Sequence of chain 1.A:
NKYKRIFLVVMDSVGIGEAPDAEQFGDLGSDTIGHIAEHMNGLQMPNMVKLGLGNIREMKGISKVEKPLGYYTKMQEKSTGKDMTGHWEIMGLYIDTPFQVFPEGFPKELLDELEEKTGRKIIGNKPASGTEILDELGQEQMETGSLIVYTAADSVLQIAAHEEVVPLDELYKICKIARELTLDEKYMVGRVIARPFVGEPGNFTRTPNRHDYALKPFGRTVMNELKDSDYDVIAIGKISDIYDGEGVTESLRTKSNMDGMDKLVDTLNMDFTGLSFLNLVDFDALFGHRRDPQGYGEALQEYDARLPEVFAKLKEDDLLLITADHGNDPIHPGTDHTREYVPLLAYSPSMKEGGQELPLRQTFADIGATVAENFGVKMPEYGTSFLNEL

Binding-site contacts:
Ligand atom C5 contacts residue GLN182 of chain 1.A at 4.1 Å.
Ligand atom O3X contacts residue GLN182 of chain 1.A at 3.5 Å (h-bond).
Ligand atom C4 contacts residue ARG219 of chain 1.A at 4.1 Å.
Ligand atom C3 contacts residue GLN182 of chain 1.A at 3.9 Å.
Ligand atom O3X contacts residue ARG219 of chain 1.A at 3.5 Å (salt-bridge).
Ligand atom O4 contacts residue ARG219 of chain 1.A at 3.3 Å (salt-bridge).
Ligand atom O3X contacts residue TYR174 of chain 1.A at 3.0 Å (h-bond).
Ligand atom O2 contacts residue HSX1 of chain 1.J at 2.7 Å (h-bond).
Ligand atom P' contacts residue GLY154 of chain 1.A at 3.5 Å.
Ligand atom C2 contacts residue ILE217 of chain 1.A at 4.0 Å (hydrophobic).
Ligand atom O1X contacts residue GLY154 of chain 1.A at 2.7 Å (h-bond).
Ligand atom O2 contacts residue ASP178 of chain 1.A at 3.4 Å (salt-bridge).
Ligand atom P' contacts residue GLN182 of chain 1.A at 4.0 Å.
Ligand atom O4 contacts residue HSX1 of chain 1.J at 4.0 Å.
Ligand atom C1 contacts residue ARG219 of chain 1.A at 3.4 Å.
Ligand atom O5 contacts residue ARG219 of chain 1.A at 3.4 Å (salt-bridge).
Ligand atom P' contacts residue ARG230 of chain 1.A at 3.2 Å.
Ligand atom O2 contacts residue ARG215 of chain 1.A at 2.9 Å (salt-bridge).
Ligand atom O1 contacts residue ARG234 of chain 1.A at 4.1 Å.
Ligand atom O1 contacts residue HSX1 of chain 1.J at 2.4 Å (h-bond).
Ligand atom C2 contacts residue ARG215 of chain 1.A at 3.7 Å.
Ligand atom O1X contacts residue ALA152 of chain 1.A at 3.9 Å.
Ligand atom O3X contacts residue ARG230 of chain 1.A at 2.8 Å (salt-bridge).
Ligand atom C2 contacts residue ARG219 of chain 1.A at 4.1 Å.
Ligand atom O1 contacts residue ARG215 of chain 1.A at 4.1 Å.
Ligand atom C1 contacts residue HSX1 of chain 1.J at 3.5 Å.
Ligand atom O3 contacts residue ASP178 of chain 1.A at 2.8 Å (salt-bridge).
Ligand atom O2X contacts residue ARG230 of chain 1.A at 2.8 Å (salt-bridge).
Ligand atom O5 contacts residue GLN182 of chain 1.A at 3.3 Å (h-bond).
Ligand atom O3X contacts residue GLY154 of chain 1.A at 3.2 Å.
Ligand atom O3 contacts residue VAL180 of chain 1.A at 3.9 Å.
Ligand atom O1X contacts residue SER153 of chain 1.A at 3.5 Å.
Ligand atom C3 contacts residue ARG219 of chain 1.A at 4.2 Å.
Ligand atom C4 contacts residue HSX1 of chain 1.J at 4.0 Å.
Ligand atom O3 contacts residue ALA176 of chain 1.A at 3.3 Å.
Ligand atom P' contacts residue ARG219 of chain 1.A at 3.8 Å.
Ligand atom C1 contacts residue ARG234 of chain 1.A at 3.9 Å.
Ligand atom C2 contacts residue HSX1 of chain 1.J at 3.6 Å.
Ligand atom O2X contacts residue ARG219 of chain 1.A at 3.8 Å.
Ligand atom C3 contacts residue ASP178 of chain 1.A at 4.2 Å.

This small molecule binds to this protein.
Small molecule (SMILES): O=P(O)(O)OC[C@H]1O[C@H](O)[C@H](O)[C@@H]1O